A small-molecule ligand and the protein it binds are described below.
Small molecule (SMILES): Oc1ccc(-c2ccc(-c3cc(Nc4ccc(CNC5CC5)cc4)n[nH]3)cc2)c(O)c1

Binding-site contacts:
Ligand atom C8 contacts residue VAL106 of chain 1.A at 3.6 Å (hydrophobic).
Ligand atom O2 contacts residue ALA171 of chain 1.A at 3.6 Å.
Ligand atom N3 contacts residue GLU104 of chain 1.A at 3.0 Å (salt-bridge).
Ligand atom O2 contacts residue PHE170 of chain 1.A at 3.6 Å.
Ligand atom O1 contacts residue VAL87 of chain 1.A at 3.1 Å.
Ligand atom N3 contacts residue LEU156 of chain 1.A at 3.8 Å.
Ligand atom C12 contacts residue LEU156 of chain 1.A at 3.5 Å (hydrophobic).
Ligand atom C7 contacts residue VAL106 of chain 1.A at 3.2 Å (hydrophobic).
Ligand atom N4 contacts residue GLU104 of chain 1.A at 3.6 Å (salt-bridge).
Ligand atom N4 contacts residue VAL106 of chain 1.A at 3.1 Å (h-bond).
Ligand atom C25 contacts residue PHE103 of chain 1.A at 3.5 Å (hydrophobic).
Ligand atom C16 contacts residue PHE103 of chain 1.A at 3.6 Å (hydrophobic).
Ligand atom C7 contacts residue ASP107 of chain 1.A at 3.7 Å.
Ligand atom C1 contacts residue ASP107 of chain 1.A at 3.9 Å.
Ligand atom N4 contacts residue PHE105 of chain 1.A at 3.5 Å.
Ligand atom C9 contacts residue TYR38 of chain 1.A at 3.4 Å (hydrophobic).
Ligand atom N2 contacts residue LEU156 of chain 1.A at 3.8 Å.
Ligand atom O1 contacts residue PHE103 of chain 1.A at 3.5 Å.
Ligand atom O1 contacts residue CYS166 of chain 1.A at 3.8 Å.
Ligand atom N2 contacts residue VAL106 of chain 1.A at 3.0 Å (h-bond).
Ligand atom N4 contacts residue LEU156 of chain 1.A at 3.8 Å.
Ligand atom N3 contacts residue PHE105 of chain 1.A at 3.9 Å.
Ligand atom C3 contacts residue ASP112 of chain 1.A at 3.5 Å.
Ligand atom C25 contacts residue ASP167 of chain 1.A at 3.6 Å.
Ligand atom C4 contacts residue ASP112 of chain 1.A at 3.7 Å.
Ligand atom C24 contacts residue PHE103 of chain 1.A at 3.4 Å (hydrophobic).
Ligand atom N2 contacts residue PHE105 of chain 1.A at 3.8 Å.
Ligand atom C13 contacts residue LEU156 of chain 1.A at 3.6 Å (hydrophobic).
Ligand atom C17 contacts residue CYS166 of chain 1.A at 3.9 Å (hydrophobic).
Ligand atom N3 contacts residue ALA54 of chain 1.A at 3.6 Å.
Ligand atom C10 contacts residue TYR38 of chain 1.A at 3.4 Å (hydrophobic).
Ligand atom C8 contacts residue LEU156 of chain 1.A at 3.8 Å (hydrophobic).
Ligand atom C11 contacts residue LEU156 of chain 1.A at 3.7 Å (hydrophobic).
Ligand atom C9 contacts residue VAL33 of chain 1.A at 3.6 Å (hydrophobic).
Ligand atom C6 contacts residue ASP107 of chain 1.A at 3.8 Å.
Ligand atom C6 contacts residue HIS108 of chain 1.A at 3.9 Å.
Ligand atom C12 contacts residue VAL33 of chain 1.A at 3.9 Å (hydrophobic).
Ligand atom C9 contacts residue LEU156 of chain 1.A at 3.8 Å (hydrophobic).
Ligand atom O1 contacts residue ASP167 of chain 1.A at 3.6 Å.
Ligand atom C15 contacts residue PHE103 of chain 1.A at 3.8 Å (hydrophobic).

Sequence of chain 1.A:
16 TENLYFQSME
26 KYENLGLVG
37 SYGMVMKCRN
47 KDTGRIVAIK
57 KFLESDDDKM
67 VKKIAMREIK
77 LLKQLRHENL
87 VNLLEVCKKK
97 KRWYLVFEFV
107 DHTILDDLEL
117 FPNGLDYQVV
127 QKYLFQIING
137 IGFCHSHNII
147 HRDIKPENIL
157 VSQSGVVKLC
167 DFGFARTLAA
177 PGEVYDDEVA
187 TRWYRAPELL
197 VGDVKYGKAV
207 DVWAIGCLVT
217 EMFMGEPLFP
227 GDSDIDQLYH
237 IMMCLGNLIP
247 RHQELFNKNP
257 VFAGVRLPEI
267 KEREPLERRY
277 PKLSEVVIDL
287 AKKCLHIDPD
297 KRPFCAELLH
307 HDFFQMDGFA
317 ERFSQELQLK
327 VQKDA